Binding-site contacts:
Ligand atom C8 contacts residue ASN103 of chain 1.B at 3.5 Å.
Ligand atom C2 contacts residue ASN103 of chain 1.B at 2.5 Å.
Ligand atom C7 contacts residue ASN103 of chain 1.B at 3.1 Å.
Ligand atom C3 contacts residue ASN103 of chain 1.B at 3.8 Å.
Ligand atom C1 contacts residue ASN103 of chain 1.B at 1.4 Å.
Ligand atom N2 contacts residue ASN103 of chain 1.B at 3.0 Å (h-bond).
Ligand atom C4 contacts residue ASN103 of chain 1.B at 4.2 Å.
Ligand atom O5 contacts residue ASN103 of chain 1.B at 2.4 Å (h-bond).
Ligand atom O7 contacts residue SER102 of chain 1.B at 4.2 Å.
Ligand atom C5 contacts residue ASN103 of chain 1.B at 3.7 Å.
Ligand atom O7 contacts residue ASN103 of chain 1.B at 3.4 Å (h-bond).

This protein binds this small molecule.
Small molecule (SMILES): CC(=O)N[C@@H]1[C@@H](O)[C@H](O)[C@@H](CO)O[C@H]1O

Sequence of chain 1.B:
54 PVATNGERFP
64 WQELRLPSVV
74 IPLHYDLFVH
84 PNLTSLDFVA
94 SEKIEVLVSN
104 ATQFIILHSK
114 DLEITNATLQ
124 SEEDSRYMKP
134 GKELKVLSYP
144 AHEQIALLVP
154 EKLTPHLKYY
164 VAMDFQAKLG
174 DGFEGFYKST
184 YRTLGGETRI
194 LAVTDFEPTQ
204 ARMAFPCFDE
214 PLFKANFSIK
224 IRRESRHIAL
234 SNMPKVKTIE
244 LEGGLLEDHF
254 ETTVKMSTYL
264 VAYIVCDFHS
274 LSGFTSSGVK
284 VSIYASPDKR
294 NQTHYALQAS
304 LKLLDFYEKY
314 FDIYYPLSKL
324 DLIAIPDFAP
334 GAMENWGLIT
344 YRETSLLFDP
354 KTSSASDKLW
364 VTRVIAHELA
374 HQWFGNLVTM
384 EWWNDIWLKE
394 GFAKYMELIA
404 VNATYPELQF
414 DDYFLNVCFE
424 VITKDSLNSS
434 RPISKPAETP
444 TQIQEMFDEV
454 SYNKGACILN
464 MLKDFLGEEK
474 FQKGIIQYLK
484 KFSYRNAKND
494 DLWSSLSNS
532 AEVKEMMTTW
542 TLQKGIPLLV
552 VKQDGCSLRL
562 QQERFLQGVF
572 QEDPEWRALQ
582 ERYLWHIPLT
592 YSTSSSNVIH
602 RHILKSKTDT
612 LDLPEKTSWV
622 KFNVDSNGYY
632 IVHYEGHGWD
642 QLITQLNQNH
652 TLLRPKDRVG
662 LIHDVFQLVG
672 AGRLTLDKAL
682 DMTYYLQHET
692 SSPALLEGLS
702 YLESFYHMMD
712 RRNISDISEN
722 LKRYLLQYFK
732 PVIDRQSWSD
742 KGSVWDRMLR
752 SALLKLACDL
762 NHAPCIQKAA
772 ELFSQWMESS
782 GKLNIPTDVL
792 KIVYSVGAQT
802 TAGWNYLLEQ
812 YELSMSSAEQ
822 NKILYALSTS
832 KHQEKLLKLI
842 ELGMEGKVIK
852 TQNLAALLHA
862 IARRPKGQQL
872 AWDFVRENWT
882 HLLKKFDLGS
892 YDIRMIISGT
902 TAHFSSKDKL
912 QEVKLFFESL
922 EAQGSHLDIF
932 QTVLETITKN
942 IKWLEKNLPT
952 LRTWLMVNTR